Sequence of chain 1.G:
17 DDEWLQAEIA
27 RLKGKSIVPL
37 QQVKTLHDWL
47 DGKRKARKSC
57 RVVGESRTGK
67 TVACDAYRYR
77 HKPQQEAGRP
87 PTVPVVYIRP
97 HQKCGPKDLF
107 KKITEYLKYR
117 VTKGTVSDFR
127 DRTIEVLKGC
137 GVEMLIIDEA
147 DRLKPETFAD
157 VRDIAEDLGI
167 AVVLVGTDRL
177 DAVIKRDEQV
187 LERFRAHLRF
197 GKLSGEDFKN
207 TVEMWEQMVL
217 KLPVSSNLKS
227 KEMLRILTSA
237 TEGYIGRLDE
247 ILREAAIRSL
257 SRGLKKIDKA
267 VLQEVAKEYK

Binding-site contacts:
Ligand atom O3A contacts residue THR64 of chain 1.G at 3.5 Å (h-bond).
Ligand atom O2B contacts residue LYS66 of chain 1.G at 3.1 Å.
Ligand atom O3A contacts residue GLY65 of chain 1.G at 3.0 Å (h-bond).
Ligand atom N1 contacts residue VAL34 of chain 1.G at 3.0 Å (h-bond).
Ligand atom C2' contacts residue LYS31 of chain 1.G at 3.5 Å.
Ligand atom O3G contacts residue SER62 of chain 1.G at 2.9 Å (h-bond).
Ligand atom O1A contacts residue LYS66 of chain 1.G at 3.0 Å (salt-bridge).
Ligand atom O3' contacts residue ASP245 of chain 1.G at 2.9 Å (salt-bridge).
Ligand atom O2' contacts residue ASP245 of chain 1.G at 2.3 Å (salt-bridge).
Ligand atom O2' contacts residue LYS31 of chain 1.G at 3.0 Å.
Ligand atom N3 contacts residue SER32 of chain 1.G at 3.5 Å (h-bond).
Ligand atom C2 contacts residue SER32 of chain 1.G at 3.1 Å.
Ligand atom O2G contacts residue LYS66 of chain 1.G at 3.2 Å.
Ligand atom O3A contacts residue LYS66 of chain 1.G at 3.6 Å.
Ligand atom O1G contacts residue MG1 of chain 1.W at 2.7 Å.
Ligand atom C2' contacts residue ASP245 of chain 1.G at 3.3 Å.
Ligand atom N3B contacts residue MG1 of chain 1.W at 2.0 Å.
Ligand atom PG contacts residue MG1 of chain 1.W at 2.3 Å.
Ligand atom O1B contacts residue MG1 of chain 1.W at 1.9 Å.
Ligand atom O3G contacts residue ARG63 of chain 1.G at 3.0 Å (salt-bridge).
Ligand atom C3' contacts residue LYS31 of chain 1.G at 2.8 Å.
Ligand atom O2B contacts residue ARG63 of chain 1.G at 3.5 Å (salt-bridge).
Ligand atom O2B contacts residue THR64 of chain 1.G at 3.6 Å (h-bond).
Ligand atom O1A contacts residue VAL68 of chain 1.G at 3.0 Å (h-bond).
Ligand atom C2 contacts residue VAL34 of chain 1.G at 3.6 Å (hydrophobic).
Ligand atom O1B contacts residue THR67 of chain 1.G at 2.8 Å (h-bond).
Ligand atom N6 contacts residue VAL34 of chain 1.G at 3.3 Å (h-bond).
Ligand atom O1A contacts residue GLY65 of chain 1.G at 3.1 Å.
Ligand atom O2A contacts residue MG1 of chain 1.W at 3.1 Å.
Ligand atom O2G contacts residue MG1 of chain 1.W at 2.1 Å.
Ligand atom O2B contacts residue MG1 of chain 1.W at 3.3 Å.
Ligand atom C8 contacts residue GLY65 of chain 1.G at 3.6 Å.
Ligand atom C2 contacts residue TRP211 of chain 1.G at 3.5 Å (hydrophobic).
Ligand atom O4' contacts residue GLY242 of chain 1.G at 3.6 Å.
Ligand atom PB contacts residue MG1 of chain 1.W at 2.4 Å.
Ligand atom O1A contacts residue THR67 of chain 1.G at 3.0 Å (h-bond).
Ligand atom O1B contacts residue LYS66 of chain 1.G at 3.4 Å (salt-bridge).
Ligand atom O3' contacts residue LYS31 of chain 1.G at 2.4 Å (salt-bridge).
Ligand atom C8 contacts residue ILE241 of chain 1.G at 3.6 Å (hydrophobic).
Ligand atom N3 contacts residue TRP211 of chain 1.G at 3.3 Å.

This small molecule binds to this protein.
Small molecule (SMILES): Nc1ncnc2c1ncn2[C@@H]1O[C@H](CO[P](=O)(O)O[P](=O)(O)NP(=O)(O)O)[C@@H](O)[C@H]1O